Binding-site contacts:
Ligand atom CAW contacts residue GLY97 of chain 1.A at 3.7 Å.
Ligand atom N9 contacts residue LEU44 of chain 1.A at 3.5 Å.
Ligand atom CAK contacts residue ILE24 of chain 1.A at 3.8 Å (hydrophobic).
Ligand atom CAF contacts residue LEU16 of chain 1.A at 3.7 Å (hydrophobic).
Ligand atom CAD contacts residue LYS95 of chain 1.A at 3.5 Å.
Ligand atom CAG contacts residue LEU16 of chain 1.A at 3.6 Å (hydrophobic).
Ligand atom C6 contacts residue LEU145 of chain 1.A at 3.6 Å (hydrophobic).
Ligand atom C6 contacts residue LEU44 of chain 1.A at 3.7 Å (hydrophobic).
Ligand atom CAH contacts residue SER98 of chain 1.A at 3.8 Å.
Ligand atom CAB contacts residue VAL94 of chain 1.A at 3.2 Å (hydrophobic).
Ligand atom N3 contacts residue VAL94 of chain 1.A at 3.0 Å (h-bond).
Ligand atom N1 contacts residue LEU145 of chain 1.A at 3.8 Å.
Ligand atom CAV contacts residue PHE93 of chain 1.A at 3.7 Å (hydrophobic).
Ligand atom C5 contacts residue LEU44 of chain 1.A at 3.5 Å (hydrophobic).
Ligand atom CAB contacts residue LYS95 of chain 1.A at 3.4 Å.
Ligand atom N2 contacts residue VAL94 of chain 1.A at 3.0 Å (h-bond).
Ligand atom N7 contacts residue LEU44 of chain 1.A at 3.6 Å.
Ligand atom C8 contacts residue LEU145 of chain 1.A at 3.3 Å (hydrophobic).
Ligand atom CAA contacts residue GLY97 of chain 1.A at 3.7 Å.
Ligand atom CAD contacts residue PHE96 of chain 1.A at 3.8 Å (hydrophobic).
Ligand atom N9 contacts residue GLU92 of chain 1.A at 2.7 Å (salt-bridge).
Ligand atom CAC contacts residue GLY97 of chain 1.A at 3.8 Å.
Ligand atom C4 contacts residue LEU44 of chain 1.A at 3.4 Å (hydrophobic).
Ligand atom C4 contacts residue VAL94 of chain 1.A at 3.8 Å (hydrophobic).
Ligand atom N1 contacts residue LEU44 of chain 1.A at 3.8 Å.
Ligand atom C2 contacts residue VAL94 of chain 1.A at 3.7 Å (hydrophobic).
Ligand atom CAD contacts residue GLY97 of chain 1.A at 3.5 Å.
Ligand atom CAB contacts residue PHE93 of chain 1.A at 3.6 Å (hydrophobic).
Ligand atom CAV contacts residue GLY97 of chain 1.A at 3.5 Å.
Ligand atom C5 contacts residue LEU145 of chain 1.A at 3.5 Å (hydrophobic).
Ligand atom C8 contacts residue LEU44 of chain 1.A at 3.6 Å (hydrophobic).
Ligand atom C8 contacts residue GLU92 of chain 1.A at 3.6 Å.
Ligand atom CAB contacts residue GLY97 of chain 1.A at 3.3 Å.
Ligand atom C4 contacts residue GLU92 of chain 1.A at 3.7 Å.
Ligand atom C8 contacts residue GLN91 of chain 1.A at 3.8 Å.
Ligand atom N9 contacts residue LEU145 of chain 1.A at 3.4 Å.
Ligand atom C4 contacts residue LEU145 of chain 1.A at 3.6 Å (hydrophobic).
Ligand atom CAV contacts residue VAL94 of chain 1.A at 3.5 Å (hydrophobic).
Ligand atom N2 contacts residue PHE93 of chain 1.A at 3.3 Å.
Ligand atom N7 contacts residue LEU145 of chain 1.A at 3.4 Å.

Sequence of chain 1.A:
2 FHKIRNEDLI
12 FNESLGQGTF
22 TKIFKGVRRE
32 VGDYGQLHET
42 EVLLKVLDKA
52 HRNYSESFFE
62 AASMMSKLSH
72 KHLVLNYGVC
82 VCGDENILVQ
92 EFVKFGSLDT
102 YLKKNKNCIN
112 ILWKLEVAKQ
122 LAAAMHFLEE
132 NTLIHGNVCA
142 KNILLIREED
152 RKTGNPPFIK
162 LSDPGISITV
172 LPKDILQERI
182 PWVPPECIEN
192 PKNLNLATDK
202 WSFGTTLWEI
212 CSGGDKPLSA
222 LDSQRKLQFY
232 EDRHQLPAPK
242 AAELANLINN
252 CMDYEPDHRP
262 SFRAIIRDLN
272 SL

This small molecule binds to this protein.
Small molecule (SMILES): c1nc2c(NC3CCCCC3)nc(Nc3ccc(N4CCOCC4)cc3)nc2[nH]1